Binding-site contacts:
Ligand atom C8 contacts residue ASN154 of chain 2.C at 4.2 Å.
Ligand atom N2 contacts residue ASN154 of chain 2.C at 2.9 Å (h-bond).
Ligand atom C3 contacts residue ASN154 of chain 2.C at 3.8 Å.
Ligand atom C7 contacts residue ASN154 of chain 2.C at 4.0 Å.
Ligand atom C5 contacts residue ASN154 of chain 2.C at 3.7 Å.
Ligand atom C2 contacts residue ASN154 of chain 2.C at 2.4 Å.
Ligand atom O5 contacts residue SER157 of chain 2.C at 3.8 Å.
Ligand atom C1 contacts residue ASN154 of chain 2.C at 1.4 Å.
Ligand atom C1 contacts residue SER157 of chain 2.C at 3.9 Å.
Ligand atom C4 contacts residue ASN154 of chain 2.C at 4.2 Å.
Ligand atom O5 contacts residue ASN154 of chain 2.C at 2.4 Å (h-bond).

Sequence of chain 2.C:
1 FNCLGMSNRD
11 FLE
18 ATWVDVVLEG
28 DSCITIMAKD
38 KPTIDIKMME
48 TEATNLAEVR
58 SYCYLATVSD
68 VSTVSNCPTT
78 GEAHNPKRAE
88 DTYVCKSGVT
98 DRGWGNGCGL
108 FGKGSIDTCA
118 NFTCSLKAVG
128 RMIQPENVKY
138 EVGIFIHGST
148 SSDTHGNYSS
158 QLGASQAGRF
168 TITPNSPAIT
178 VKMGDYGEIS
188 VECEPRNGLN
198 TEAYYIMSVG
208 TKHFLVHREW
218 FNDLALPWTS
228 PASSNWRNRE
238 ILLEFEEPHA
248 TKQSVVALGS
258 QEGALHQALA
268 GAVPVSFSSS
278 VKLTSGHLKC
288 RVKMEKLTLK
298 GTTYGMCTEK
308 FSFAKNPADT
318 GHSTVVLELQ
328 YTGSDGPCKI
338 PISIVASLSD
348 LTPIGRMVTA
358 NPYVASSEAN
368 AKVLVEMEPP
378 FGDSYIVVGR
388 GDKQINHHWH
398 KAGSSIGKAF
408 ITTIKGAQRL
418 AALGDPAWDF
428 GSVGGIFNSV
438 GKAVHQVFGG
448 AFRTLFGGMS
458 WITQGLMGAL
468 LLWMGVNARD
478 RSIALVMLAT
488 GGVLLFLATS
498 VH

A small-molecule ligand and the protein it binds are described below.
Small molecule (SMILES): CC(=O)N[C@@H]1[C@@H](O)[C@H](O)[C@@H](CO)O[C@H]1O